Binding-site contacts:
Ligand atom C7 contacts residue ASN125 of chain 1.A at 3.1 Å.
Ligand atom C6 contacts residue ASN113 of chain 1.A at 3.7 Å.
Ligand atom C5 contacts residue ASN113 of chain 1.A at 4.2 Å.
Ligand atom C6 contacts residue HIS42 of chain 1.A at 3.6 Å.
Ligand atom O6 contacts residue ASN113 of chain 1.A at 3.2 Å (h-bond).
Ligand atom C1 contacts residue ASN125 of chain 1.A at 1.4 Å.
Ligand atom C5 contacts residue ASN125 of chain 1.A at 3.6 Å.
Ligand atom C1 contacts residue ASN113 of chain 1.A at 4.0 Å.
Ligand atom O5 contacts residue ASN113 of chain 1.A at 3.1 Å.
Ligand atom C5 contacts residue HIS42 of chain 1.A at 3.6 Å.
Ligand atom C4 contacts residue ASN125 of chain 1.A at 4.1 Å.
Ligand atom O7 contacts residue ASN125 of chain 1.A at 2.8 Å (h-bond).
Ligand atom O5 contacts residue HIS42 of chain 1.A at 4.0 Å.
Ligand atom C2 contacts residue ASN125 of chain 1.A at 2.4 Å.
Ligand atom C1 contacts residue HIS42 of chain 1.A at 4.3 Å.
Ligand atom C3 contacts residue ASN125 of chain 1.A at 3.7 Å.
Ligand atom C8 contacts residue ASN125 of chain 1.A at 4.4 Å.
Ligand atom O5 contacts residue ASN125 of chain 1.A at 2.3 Å (h-bond).
Ligand atom N2 contacts residue ASN125 of chain 1.A at 2.9 Å (h-bond).

Sequence of chain 1.A:
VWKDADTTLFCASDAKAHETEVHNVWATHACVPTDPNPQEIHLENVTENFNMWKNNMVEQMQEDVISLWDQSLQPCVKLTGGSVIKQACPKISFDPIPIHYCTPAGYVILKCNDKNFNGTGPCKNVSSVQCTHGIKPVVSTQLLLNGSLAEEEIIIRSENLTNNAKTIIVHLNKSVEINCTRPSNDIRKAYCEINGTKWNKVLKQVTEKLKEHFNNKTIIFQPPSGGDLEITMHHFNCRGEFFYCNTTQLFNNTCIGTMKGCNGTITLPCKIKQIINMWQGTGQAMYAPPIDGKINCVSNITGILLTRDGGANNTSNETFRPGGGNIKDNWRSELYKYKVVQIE

This small molecule binds to this protein.
Small molecule (SMILES): CC(=O)N[C@@H]1[C@@H](O)[C@H](O)[C@@H](CO)O[C@H]1O